A protein and the small-molecule ligand that binds it are described below.
Small molecule (SMILES): CC(=O)N[C@@H]1[C@@H](O)[C@H](O)[C@@H](CO)O[C@H]1O

Binding-site contacts:
Ligand atom C3 contacts residue ASN285 of chain 1.A at 3.8 Å.
Ligand atom O5 contacts residue ASN298 of chain 1.A at 3.7 Å.
Ligand atom C8 contacts residue VAL297 of chain 1.A at 4.1 Å (hydrophobic).
Ligand atom C2 contacts residue VAL297 of chain 1.A at 3.9 Å (hydrophobic).
Ligand atom C1 contacts residue ASN298 of chain 1.A at 4.0 Å.
Ligand atom C7 contacts residue ASN285 of chain 1.A at 3.2 Å.
Ligand atom C8 contacts residue SER45 of chain 1.A at 3.4 Å.
Ligand atom C5 contacts residue ASN285 of chain 1.A at 3.6 Å.
Ligand atom C5 contacts residue ASN298 of chain 1.A at 3.8 Å.
Ligand atom C5 contacts residue VAL297 of chain 1.A at 4.5 Å (hydrophobic).
Ligand atom N2 contacts residue VAL297 of chain 1.A at 3.5 Å (h-bond).
Ligand atom O7 contacts residue ASN285 of chain 1.A at 3.0 Å (h-bond).
Ligand atom N2 contacts residue ASN285 of chain 1.A at 2.9 Å (h-bond).
Ligand atom C8 contacts residue ASN285 of chain 1.A at 4.4 Å.
Ligand atom C1 contacts residue ASN285 of chain 1.A at 1.4 Å.
Ligand atom C1 contacts residue VAL297 of chain 1.A at 3.6 Å (hydrophobic).
Ligand atom C7 contacts residue VAL297 of chain 1.A at 4.3 Å (hydrophobic).
Ligand atom C2 contacts residue ASN285 of chain 1.A at 2.4 Å.
Ligand atom O5 contacts residue ASN285 of chain 1.A at 2.4 Å (h-bond).
Ligand atom C4 contacts residue ASN285 of chain 1.A at 4.2 Å.
Ligand atom C3 contacts residue VAL297 of chain 1.A at 4.1 Å (hydrophobic).
Ligand atom C6 contacts residue ASN298 of chain 1.A at 4.0 Å.
Ligand atom C6 contacts residue GLU398 of chain 1.A at 4.2 Å.

Sequence of chain 1.A:
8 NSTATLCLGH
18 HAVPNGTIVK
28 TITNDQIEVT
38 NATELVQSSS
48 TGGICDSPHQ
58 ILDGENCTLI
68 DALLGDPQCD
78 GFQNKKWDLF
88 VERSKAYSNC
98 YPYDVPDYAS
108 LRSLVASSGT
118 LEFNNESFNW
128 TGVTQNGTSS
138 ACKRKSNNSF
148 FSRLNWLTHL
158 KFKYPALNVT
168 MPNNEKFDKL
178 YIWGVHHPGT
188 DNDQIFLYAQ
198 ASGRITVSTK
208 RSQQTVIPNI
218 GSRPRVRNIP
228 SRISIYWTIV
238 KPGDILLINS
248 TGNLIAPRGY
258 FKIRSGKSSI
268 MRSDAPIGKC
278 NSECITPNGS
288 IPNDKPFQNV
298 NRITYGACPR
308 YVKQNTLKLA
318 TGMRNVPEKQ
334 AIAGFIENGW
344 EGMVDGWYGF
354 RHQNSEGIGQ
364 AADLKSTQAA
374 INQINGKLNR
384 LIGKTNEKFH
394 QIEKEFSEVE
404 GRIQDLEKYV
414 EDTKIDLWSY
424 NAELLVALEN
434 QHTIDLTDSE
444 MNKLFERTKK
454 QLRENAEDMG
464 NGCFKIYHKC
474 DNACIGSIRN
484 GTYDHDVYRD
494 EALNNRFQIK